Binding-site contacts:
Ligand atom C5 contacts residue SER831 of chain 1.A at 4.0 Å.
Ligand atom C1 contacts residue ASN829 of chain 1.A at 1.4 Å.
Ligand atom C4 contacts residue ASN829 of chain 1.A at 4.2 Å.
Ligand atom C8 contacts residue ASP824 of chain 1.A at 4.2 Å.
Ligand atom O5 contacts residue SER831 of chain 1.A at 3.9 Å.
Ligand atom N2 contacts residue ASN829 of chain 1.A at 2.9 Å (h-bond).
Ligand atom C2 contacts residue SER831 of chain 1.A at 4.3 Å.
Ligand atom C5 contacts residue ASN829 of chain 1.A at 3.7 Å.
Ligand atom O7 contacts residue ASN829 of chain 1.A at 3.5 Å (h-bond).
Ligand atom C3 contacts residue ASN829 of chain 1.A at 3.8 Å.
Ligand atom C1 contacts residue SER831 of chain 1.A at 3.3 Å.
Ligand atom N2 contacts residue SER831 of chain 1.A at 4.5 Å.
Ligand atom O5 contacts residue ASN829 of chain 1.A at 2.4 Å (h-bond).
Ligand atom C7 contacts residue ASN829 of chain 1.A at 3.4 Å.
Ligand atom C2 contacts residue ASN829 of chain 1.A at 2.5 Å.
Ligand atom C8 contacts residue ASN829 of chain 1.A at 3.9 Å.

Sequence of chain 1.A:
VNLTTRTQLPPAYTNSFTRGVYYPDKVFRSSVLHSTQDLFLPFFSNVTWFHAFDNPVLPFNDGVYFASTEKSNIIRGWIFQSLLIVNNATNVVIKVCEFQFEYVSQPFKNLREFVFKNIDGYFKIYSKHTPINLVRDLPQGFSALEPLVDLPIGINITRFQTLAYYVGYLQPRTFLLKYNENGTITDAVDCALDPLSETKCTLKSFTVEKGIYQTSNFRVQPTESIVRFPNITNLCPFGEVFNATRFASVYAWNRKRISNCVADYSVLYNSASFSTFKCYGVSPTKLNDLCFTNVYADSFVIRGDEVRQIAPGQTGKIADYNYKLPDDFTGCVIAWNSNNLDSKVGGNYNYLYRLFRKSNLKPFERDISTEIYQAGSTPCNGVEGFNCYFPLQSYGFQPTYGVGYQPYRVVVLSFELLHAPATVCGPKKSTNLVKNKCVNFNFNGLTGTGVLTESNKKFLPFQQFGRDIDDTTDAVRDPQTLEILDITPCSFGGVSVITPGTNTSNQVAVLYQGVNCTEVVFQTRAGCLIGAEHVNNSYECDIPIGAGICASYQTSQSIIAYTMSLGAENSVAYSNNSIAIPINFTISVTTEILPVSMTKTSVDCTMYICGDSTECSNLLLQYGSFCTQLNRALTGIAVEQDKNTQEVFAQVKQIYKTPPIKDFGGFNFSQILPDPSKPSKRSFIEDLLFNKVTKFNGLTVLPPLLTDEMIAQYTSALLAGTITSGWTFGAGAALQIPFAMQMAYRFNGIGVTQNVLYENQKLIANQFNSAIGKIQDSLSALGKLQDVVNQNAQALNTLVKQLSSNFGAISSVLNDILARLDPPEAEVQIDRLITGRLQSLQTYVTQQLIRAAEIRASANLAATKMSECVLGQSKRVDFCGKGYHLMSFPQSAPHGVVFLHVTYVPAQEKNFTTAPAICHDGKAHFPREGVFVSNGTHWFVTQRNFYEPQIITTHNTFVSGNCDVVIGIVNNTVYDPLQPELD

This protein binds this small molecule.
Small molecule (SMILES): CC(=O)N[C@@H]1[C@@H](O)[C@H](O)[C@@H](CO)O[C@H]1O